This small molecule binds to this protein.
Small molecule (SMILES): CC(=O)N[C@@H]1[C@@H](O)[C@H](O)[C@@H](CO)O[C@H]1O

Binding-site contacts:
Ligand atom C5 contacts residue ASN87 of chain 13.D at 3.7 Å.
Ligand atom O4 contacts residue LEU151 of chain 13.D at 3.3 Å.
Ligand atom N2 contacts residue ILE155 of chain 13.D at 4.1 Å.
Ligand atom O5 contacts residue ASN87 of chain 13.D at 2.3 Å (h-bond).
Ligand atom O6 contacts residue LEU91 of chain 13.D at 4.0 Å.
Ligand atom C1 contacts residue ASN87 of chain 13.D at 1.4 Å.
Ligand atom C4 contacts residue LEU151 of chain 13.D at 4.0 Å (hydrophobic).
Ligand atom O7 contacts residue ASN87 of chain 13.D at 4.1 Å.
Ligand atom C3 contacts residue LEU151 of chain 13.D at 4.2 Å (hydrophobic).
Ligand atom C6 contacts residue LEU91 of chain 13.D at 4.2 Å (hydrophobic).
Ligand atom C1 contacts residue SER89 of chain 13.D at 3.3 Å.
Ligand atom C8 contacts residue ILE155 of chain 13.D at 3.7 Å (hydrophobic).
Ligand atom O6 contacts residue LEU151 of chain 13.D at 3.4 Å.
Ligand atom C7 contacts residue ILE155 of chain 13.D at 4.3 Å (hydrophobic).
Ligand atom C2 contacts residue ASN87 of chain 13.D at 2.4 Å.
Ligand atom C5 contacts residue SER89 of chain 13.D at 3.3 Å.
Ligand atom C6 contacts residue LEU151 of chain 13.D at 3.7 Å (hydrophobic).
Ligand atom C5 contacts residue LEU151 of chain 13.D at 3.8 Å (hydrophobic).
Ligand atom N2 contacts residue ASN87 of chain 13.D at 2.9 Å (h-bond).
Ligand atom C3 contacts residue ASN87 of chain 13.D at 3.8 Å.
Ligand atom O6 contacts residue SER89 of chain 13.D at 2.8 Å (h-bond).
Ligand atom C6 contacts residue SER89 of chain 13.D at 3.6 Å.
Ligand atom C7 contacts residue ASN87 of chain 13.D at 3.8 Å.
Ligand atom C4 contacts residue ASN87 of chain 13.D at 4.2 Å.
Ligand atom O5 contacts residue SER89 of chain 13.D at 2.8 Å (h-bond).

Sequence of chain 13.D:
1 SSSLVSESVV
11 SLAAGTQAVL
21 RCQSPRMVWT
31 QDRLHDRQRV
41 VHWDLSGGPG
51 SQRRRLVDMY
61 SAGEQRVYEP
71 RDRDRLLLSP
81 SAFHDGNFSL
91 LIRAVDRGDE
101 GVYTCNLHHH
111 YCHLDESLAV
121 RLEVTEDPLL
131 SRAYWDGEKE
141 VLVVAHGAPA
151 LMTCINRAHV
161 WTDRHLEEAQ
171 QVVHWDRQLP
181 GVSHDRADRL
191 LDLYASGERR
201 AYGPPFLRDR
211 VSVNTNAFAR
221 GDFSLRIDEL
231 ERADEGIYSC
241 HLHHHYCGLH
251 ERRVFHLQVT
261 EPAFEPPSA